Sequence of chain 1.A:
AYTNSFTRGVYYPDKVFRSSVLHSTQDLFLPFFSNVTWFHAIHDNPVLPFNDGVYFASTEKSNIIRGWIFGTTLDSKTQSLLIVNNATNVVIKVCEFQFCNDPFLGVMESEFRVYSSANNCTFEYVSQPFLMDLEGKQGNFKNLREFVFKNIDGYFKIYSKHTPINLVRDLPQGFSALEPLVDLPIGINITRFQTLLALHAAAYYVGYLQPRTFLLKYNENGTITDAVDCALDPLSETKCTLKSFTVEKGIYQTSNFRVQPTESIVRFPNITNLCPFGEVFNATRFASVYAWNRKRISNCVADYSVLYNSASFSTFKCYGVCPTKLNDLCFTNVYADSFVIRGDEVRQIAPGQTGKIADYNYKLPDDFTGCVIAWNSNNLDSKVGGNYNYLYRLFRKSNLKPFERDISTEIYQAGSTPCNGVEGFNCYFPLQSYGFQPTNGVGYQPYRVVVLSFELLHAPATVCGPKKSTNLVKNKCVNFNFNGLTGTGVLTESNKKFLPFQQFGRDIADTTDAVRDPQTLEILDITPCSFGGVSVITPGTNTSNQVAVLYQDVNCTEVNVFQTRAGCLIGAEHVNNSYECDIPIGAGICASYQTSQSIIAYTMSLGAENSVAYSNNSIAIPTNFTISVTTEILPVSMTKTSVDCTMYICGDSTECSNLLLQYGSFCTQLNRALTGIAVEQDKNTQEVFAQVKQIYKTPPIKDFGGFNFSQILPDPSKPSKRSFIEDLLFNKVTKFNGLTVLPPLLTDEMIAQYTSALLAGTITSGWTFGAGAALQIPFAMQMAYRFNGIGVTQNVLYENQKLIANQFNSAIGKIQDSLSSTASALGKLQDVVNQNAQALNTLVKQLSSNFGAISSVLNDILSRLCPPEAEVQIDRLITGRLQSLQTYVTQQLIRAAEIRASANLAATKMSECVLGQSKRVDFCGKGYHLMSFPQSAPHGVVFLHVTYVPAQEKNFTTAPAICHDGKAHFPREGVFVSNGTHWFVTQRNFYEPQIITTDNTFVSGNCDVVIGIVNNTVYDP

This small molecule binds to this protein.
Small molecule (SMILES): CC(=O)N[C@@H]1[C@@H](O)[C@H](O)[C@@H](CO)O[C@H]1O

Sequence of chain 1.C:
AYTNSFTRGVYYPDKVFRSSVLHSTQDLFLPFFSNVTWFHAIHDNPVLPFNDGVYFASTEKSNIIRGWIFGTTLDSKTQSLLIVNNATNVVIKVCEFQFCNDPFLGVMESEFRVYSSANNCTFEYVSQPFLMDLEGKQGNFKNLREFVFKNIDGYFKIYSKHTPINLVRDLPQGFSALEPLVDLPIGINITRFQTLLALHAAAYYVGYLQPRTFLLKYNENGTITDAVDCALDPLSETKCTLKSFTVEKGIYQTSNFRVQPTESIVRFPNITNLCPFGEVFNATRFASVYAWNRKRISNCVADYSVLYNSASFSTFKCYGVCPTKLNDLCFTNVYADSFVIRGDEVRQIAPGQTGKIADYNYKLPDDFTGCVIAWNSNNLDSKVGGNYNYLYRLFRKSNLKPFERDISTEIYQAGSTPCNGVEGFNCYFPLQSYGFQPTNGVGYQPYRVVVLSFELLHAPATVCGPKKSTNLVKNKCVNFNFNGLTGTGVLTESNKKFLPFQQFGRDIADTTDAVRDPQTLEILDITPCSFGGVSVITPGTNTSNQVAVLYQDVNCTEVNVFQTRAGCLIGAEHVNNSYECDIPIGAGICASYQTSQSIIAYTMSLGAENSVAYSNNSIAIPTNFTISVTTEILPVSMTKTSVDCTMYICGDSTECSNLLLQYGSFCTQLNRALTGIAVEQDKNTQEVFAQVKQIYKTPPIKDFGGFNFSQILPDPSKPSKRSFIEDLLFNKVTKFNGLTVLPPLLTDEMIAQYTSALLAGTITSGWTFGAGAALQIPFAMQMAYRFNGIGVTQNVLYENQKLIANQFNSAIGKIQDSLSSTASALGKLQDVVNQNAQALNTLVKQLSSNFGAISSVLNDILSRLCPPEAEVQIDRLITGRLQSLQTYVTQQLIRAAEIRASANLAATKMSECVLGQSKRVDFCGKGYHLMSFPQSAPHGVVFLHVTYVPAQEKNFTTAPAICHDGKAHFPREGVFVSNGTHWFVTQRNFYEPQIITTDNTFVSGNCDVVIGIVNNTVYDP

Binding-site contacts:
Ligand atom O6 contacts residue THR227 of chain 1.A at 4.1 Å.
Ligand atom C5 contacts residue ASN225 of chain 1.A at 3.7 Å.
Ligand atom N2 contacts residue ASN225 of chain 1.A at 2.8 Å (h-bond).
Ligand atom O5 contacts residue THR99 of chain 1.A at 4.3 Å.
Ligand atom O7 contacts residue SER450 of chain 1.C at 4.5 Å.
Ligand atom O7 contacts residue ASN225 of chain 1.A at 4.0 Å.
Ligand atom C4 contacts residue ASN225 of chain 1.A at 4.2 Å.
Ligand atom C1 contacts residue THR227 of chain 1.A at 4.0 Å.
Ligand atom O5 contacts residue THR227 of chain 1.A at 4.0 Å.
Ligand atom C1 contacts residue ASN225 of chain 1.A at 1.4 Å.
Ligand atom O7 contacts residue ARG448 of chain 1.C at 2.9 Å (salt-bridge).
Ligand atom C3 contacts residue ASN225 of chain 1.A at 3.7 Å.
Ligand atom C6 contacts residue THR99 of chain 1.A at 4.3 Å.
Ligand atom O5 contacts residue ASN225 of chain 1.A at 2.4 Å (h-bond).
Ligand atom C8 contacts residue LYS453 of chain 1.C at 4.3 Å.
Ligand atom C7 contacts residue ARG448 of chain 1.C at 4.1 Å.
Ligand atom C7 contacts residue ASN225 of chain 1.A at 3.6 Å.
Ligand atom O6 contacts residue THR99 of chain 1.A at 3.5 Å.
Ligand atom C5 contacts residue THR227 of chain 1.A at 4.2 Å.
Ligand atom C8 contacts residue ASN225 of chain 1.A at 4.4 Å.
Ligand atom C2 contacts residue ASN225 of chain 1.A at 2.4 Å.